Sequence of chain 1.K:
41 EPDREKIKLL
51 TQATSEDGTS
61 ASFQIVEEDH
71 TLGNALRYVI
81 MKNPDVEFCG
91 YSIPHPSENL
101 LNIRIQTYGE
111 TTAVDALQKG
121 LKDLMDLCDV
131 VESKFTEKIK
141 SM

A protein and the small-molecule ligand that binds it are described below.
Small molecule (SMILES): CCC[C@@H](C)[C@H]1CC[C@H]2[C@@H]3[C@H](O)C[C@@H]4C[C@H](O)CC[C@]4(C)[C@H]3C[C@H](O)[C@]12C

Binding-site contacts:
Ligand atom C20 contacts residue ASP111 of chain 1.C at 4.4 Å.
Ligand atom C13 contacts residue LYS140 of chain 1.K at 4.4 Å.
Ligand atom C21 contacts residue GLU312 of chain 1.C at 4.3 Å.
Ligand atom C12 contacts residue GLU311 of chain 1.C at 4.1 Å.
Ligand atom C23 contacts residue ASP111 of chain 1.C at 4.2 Å.
Ligand atom C16 contacts residue THR136 of chain 1.K at 4.0 Å.
Ligand atom C10 contacts residue PHE315 of chain 1.C at 3.5 Å (hydrophobic).
Ligand atom C13 contacts residue ILE139 of chain 1.K at 4.3 Å (hydrophobic).
Ligand atom C11 contacts residue PHE315 of chain 1.C at 3.5 Å (hydrophobic).
Ligand atom C21 contacts residue ASP111 of chain 1.C at 3.4 Å.
Ligand atom O4 contacts residue GLU312 of chain 1.C at 4.1 Å.
Ligand atom C4 contacts residue GLU312 of chain 1.C at 4.0 Å.
Ligand atom C11 contacts residue ILE139 of chain 1.K at 3.8 Å (hydrophobic).
Ligand atom C15 contacts residue THR136 of chain 1.K at 4.4 Å.
Ligand atom C11 contacts residue THR136 of chain 1.K at 3.9 Å.
Ligand atom C15 contacts residue LYS140 of chain 1.K at 4.0 Å.
Ligand atom C3 contacts residue GLU312 of chain 1.C at 4.4 Å.
Ligand atom C1 contacts residue ILE139 of chain 1.K at 4.0 Å (hydrophobic).
Ligand atom C21 contacts residue LYS316 of chain 1.C at 3.9 Å.
Ligand atom C16 contacts residue LYS140 of chain 1.K at 4.0 Å.
Ligand atom C1 contacts residue GLU311 of chain 1.C at 4.0 Å.
Ligand atom C22 contacts residue ASP111 of chain 1.C at 4.3 Å.
Ligand atom C14 contacts residue LYS140 of chain 1.K at 3.7 Å.

Sequence of chain 1.C:
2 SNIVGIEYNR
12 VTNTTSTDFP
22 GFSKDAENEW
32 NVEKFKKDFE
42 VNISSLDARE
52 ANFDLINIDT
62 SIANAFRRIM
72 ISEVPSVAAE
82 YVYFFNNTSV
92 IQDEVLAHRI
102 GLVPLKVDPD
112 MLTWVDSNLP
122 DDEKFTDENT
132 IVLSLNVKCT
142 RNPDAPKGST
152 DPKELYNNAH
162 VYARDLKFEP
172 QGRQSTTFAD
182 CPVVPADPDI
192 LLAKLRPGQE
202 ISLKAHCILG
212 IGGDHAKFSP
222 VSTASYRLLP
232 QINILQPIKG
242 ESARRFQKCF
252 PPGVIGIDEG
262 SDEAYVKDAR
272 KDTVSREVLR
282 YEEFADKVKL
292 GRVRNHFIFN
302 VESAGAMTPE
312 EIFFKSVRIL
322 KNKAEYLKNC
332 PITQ